The protein below binds the small molecule below.
Small molecule (SMILES): O=C(O)CF

Sequence of chain 1.B:
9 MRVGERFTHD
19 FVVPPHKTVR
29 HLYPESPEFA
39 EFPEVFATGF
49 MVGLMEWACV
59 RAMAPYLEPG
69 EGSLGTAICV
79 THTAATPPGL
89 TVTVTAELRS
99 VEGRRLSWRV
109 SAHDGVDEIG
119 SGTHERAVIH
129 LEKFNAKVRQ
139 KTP

Sequence of chain 1.A:
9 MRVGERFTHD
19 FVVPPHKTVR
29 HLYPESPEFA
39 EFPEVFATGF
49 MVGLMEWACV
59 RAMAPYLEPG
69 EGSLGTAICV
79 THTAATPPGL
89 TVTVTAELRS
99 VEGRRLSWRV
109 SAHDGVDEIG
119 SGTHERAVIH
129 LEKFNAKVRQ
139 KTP

Binding-site contacts:
Ligand atom O contacts residue LEU72 of chain 1.B at 3.8 Å.
Ligand atom O contacts residue THR46 of chain 1.A at 4.4 Å.
Ligand atom CH3 contacts residue ALA83 of chain 1.A at 3.4 Å (hydrophobic).
Ligand atom F contacts residue HIS80 of chain 1.A at 3.9 Å.
Ligand atom F contacts residue ALA82 of chain 1.A at 4.4 Å.
Ligand atom C contacts residue FAH1 of chain 1.E at 4.1 Å.
Ligand atom F contacts residue ALA83 of chain 1.A at 3.8 Å.
Ligand atom F contacts residue PHE44 of chain 1.A at 4.4 Å.
Ligand atom C contacts residue ALA83 of chain 1.A at 4.4 Å (hydrophobic).
Ligand atom CH3 contacts residue HIS80 of chain 1.A at 3.6 Å.
Ligand atom CH3 contacts residue ALA82 of chain 1.A at 3.2 Å (hydrophobic).
Ligand atom OXT contacts residue THR81 of chain 1.A at 3.8 Å.
Ligand atom C contacts residue GLY73 of chain 1.B at 3.8 Å.
Ligand atom OXT contacts residue HIS80 of chain 1.A at 3.0 Å (h-bond).
Ligand atom C contacts residue HIS80 of chain 1.A at 3.4 Å.
Ligand atom OXT contacts residue ALA82 of chain 1.A at 3.5 Å (h-bond).
Ligand atom C contacts residue ALA82 of chain 1.A at 4.0 Å (hydrophobic).
Ligand atom O contacts residue GLY73 of chain 1.B at 2.6 Å (h-bond).
Ligand atom O contacts residue FAH1 of chain 1.E at 3.5 Å (h-bond).
Ligand atom CH3 contacts residue FAH1 of chain 1.E at 4.2 Å.
Ligand atom OXT contacts residue GLY73 of chain 1.B at 4.3 Å.
Ligand atom OXT contacts residue LEU72 of chain 1.B at 4.4 Å.
Ligand atom F contacts residue LEU72 of chain 1.B at 4.2 Å.
Ligand atom F contacts residue VAL43 of chain 1.A at 4.2 Å.
Ligand atom OXT contacts residue ALA83 of chain 1.A at 4.1 Å.
Ligand atom C contacts residue LEU72 of chain 1.B at 4.3 Å (hydrophobic).
Ligand atom O contacts residue HIS80 of chain 1.A at 3.3 Å (h-bond).
Ligand atom F contacts residue FAH1 of chain 1.E at 3.1 Å.